The small molecule below binds the protein below.
Small molecule (SMILES): COc1cc(N2CCC(N3CCN(C)CC3)CC2)ccc1Nc1ncc(Cl)c(Nc2ccccc2P(C)(C)=O)n1

Binding-site contacts:
Ligand atom N7 contacts residue LEU103 of chain 1.A at 3.8 Å.
Ligand atom C34 contacts residue LEU29 of chain 1.A at 3.8 Å (hydrophobic).
Ligand atom C8 contacts residue LEU29 of chain 1.A at 3.8 Å (hydrophobic).
Ligand atom C15 contacts residue LEU312 of chain 1.A at 3.8 Å (hydrophobic).
Ligand atom C13 contacts residue LEU29 of chain 1.A at 3.8 Å (hydrophobic).
Ligand atom C32 contacts residue PHE34 of chain 1.A at 3.7 Å (hydrophobic).
Ligand atom O14 contacts residue MET104 of chain 1.A at 3.2 Å (h-bond).
Ligand atom C6 contacts residue ALA54 of chain 1.A at 3.4 Å (hydrophobic).
Ligand atom C4 contacts residue LEU155 of chain 1.A at 3.5 Å (hydrophobic).
Ligand atom C2 contacts residue LEU155 of chain 1.A at 3.4 Å (hydrophobic).
Ligand atom C13 contacts residue MET104 of chain 1.A at 3.7 Å (hydrophobic).
Ligand atom C21 contacts residue LEU29 of chain 1.A at 3.7 Å (hydrophobic).
Ligand atom C8 contacts residue GLY107 of chain 1.A at 3.7 Å.
Ligand atom N7 contacts residue MET104 of chain 1.A at 2.8 Å (h-bond).
Ligand atom N5 contacts residue MET104 of chain 1.A at 3.0 Å (h-bond).
Ligand atom C37 contacts residue PHE34 of chain 1.A at 3.6 Å (hydrophobic).
Ligand atom C3 contacts residue ASN153 of chain 1.A at 3.7 Å.
Ligand atom N5 contacts residue GLN102 of chain 1.A at 3.8 Å.
Ligand atom C1 contacts residue LEU155 of chain 1.A at 3.4 Å (hydrophobic).
Ligand atom C6 contacts residue MET104 of chain 1.A at 3.8 Å (hydrophobic).
Ligand atom C30 contacts residue VAL37 of chain 1.A at 3.7 Å (hydrophobic).
Ligand atom CL contacts residue MET101 of chain 1.A at 3.4 Å.
Ligand atom N29 contacts residue VAL37 of chain 1.A at 3.5 Å.
Ligand atom C10 contacts residue GLY107 of chain 1.A at 3.7 Å.
Ligand atom C6 contacts residue LEU155 of chain 1.A at 3.4 Å (hydrophobic).
Ligand atom C35 contacts residue VAL37 of chain 1.A at 3.5 Å (hydrophobic).
Ligand atom C6 contacts residue GLN102 of chain 1.A at 3.3 Å.
Ligand atom C8 contacts residue MET104 of chain 1.A at 3.5 Å (hydrophobic).
Ligand atom C15 contacts residue PRO105 of chain 1.A at 3.3 Å (hydrophobic).
Ligand atom C1 contacts residue ALA54 of chain 1.A at 3.5 Å (hydrophobic).
Ligand atom C27 contacts residue GLU115 of chain 1.A at 3.8 Å.
Ligand atom N5 contacts residue LEU155 of chain 1.A at 3.5 Å.
Ligand atom O14 contacts residue LEU103 of chain 1.A at 3.6 Å.
Ligand atom C3 contacts residue THR165 of chain 1.A at 3.7 Å.
Ligand atom C9 contacts residue GLY107 of chain 1.A at 3.6 Å.
Ligand atom C12 contacts residue LEU29 of chain 1.A at 3.6 Å (hydrophobic).
Ligand atom N3 contacts residue LEU155 of chain 1.A at 3.5 Å.
Ligand atom C37 contacts residue ASP166 of chain 1.A at 3.9 Å.
Ligand atom C3 contacts residue ARG152 of chain 1.A at 3.8 Å.
Ligand atom C26 contacts residue GLU115 of chain 1.A at 3.3 Å.

Sequence of chain 1.A:
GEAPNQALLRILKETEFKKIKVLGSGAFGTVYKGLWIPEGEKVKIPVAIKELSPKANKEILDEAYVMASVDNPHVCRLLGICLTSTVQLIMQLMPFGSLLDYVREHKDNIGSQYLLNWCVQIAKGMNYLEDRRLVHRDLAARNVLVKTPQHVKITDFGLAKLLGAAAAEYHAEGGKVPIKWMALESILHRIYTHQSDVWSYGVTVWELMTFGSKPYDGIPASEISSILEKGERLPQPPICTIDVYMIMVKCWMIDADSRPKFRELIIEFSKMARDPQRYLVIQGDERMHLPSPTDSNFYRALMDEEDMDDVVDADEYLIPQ